Sequence of chain 1.A:
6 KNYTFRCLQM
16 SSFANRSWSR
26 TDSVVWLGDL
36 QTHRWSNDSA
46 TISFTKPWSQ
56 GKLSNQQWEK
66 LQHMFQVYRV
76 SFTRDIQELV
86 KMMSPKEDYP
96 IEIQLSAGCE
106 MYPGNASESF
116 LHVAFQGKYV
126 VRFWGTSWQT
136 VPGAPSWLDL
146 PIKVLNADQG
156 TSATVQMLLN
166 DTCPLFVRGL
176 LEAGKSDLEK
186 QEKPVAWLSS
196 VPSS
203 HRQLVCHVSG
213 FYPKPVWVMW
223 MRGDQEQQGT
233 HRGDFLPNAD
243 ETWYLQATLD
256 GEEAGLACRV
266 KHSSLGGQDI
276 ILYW

The protein below binds the small molecule below.
Small molecule (SMILES): CC(=O)N[C@@H]1[C@@H](O)[C@H](O)[C@@H](CO)O[C@H]1O

Binding-site contacts:
Ligand atom C8 contacts residue SER22 of chain 1.A at 3.7 Å.
Ligand atom O5 contacts residue ASN20 of chain 1.A at 2.4 Å (h-bond).
Ligand atom C6 contacts residue TRP23 of chain 1.A at 3.9 Å (hydrophobic).
Ligand atom O5 contacts residue TRP23 of chain 1.A at 3.7 Å.
Ligand atom C4 contacts residue ASN20 of chain 1.A at 4.2 Å.
Ligand atom C6 contacts residue ALA19 of chain 1.A at 4.3 Å (hydrophobic).
Ligand atom N2 contacts residue ASN20 of chain 1.A at 3.0 Å (h-bond).
Ligand atom C3 contacts residue ASN20 of chain 1.A at 3.8 Å.
Ligand atom C5 contacts residue ASN20 of chain 1.A at 3.6 Å.
Ligand atom C2 contacts residue ASN20 of chain 1.A at 2.4 Å.
Ligand atom C1 contacts residue ASN20 of chain 1.A at 1.4 Å.
Ligand atom C8 contacts residue ASN20 of chain 1.A at 4.5 Å.
Ligand atom C7 contacts residue ASN20 of chain 1.A at 3.2 Å.
Ligand atom C1 contacts residue TRP23 of chain 1.A at 3.7 Å (hydrophobic).
Ligand atom O6 contacts residue ALA19 of chain 1.A at 4.0 Å.
Ligand atom C1 contacts residue ALA19 of chain 1.A at 4.5 Å (hydrophobic).
Ligand atom O5 contacts residue ALA19 of chain 1.A at 3.7 Å.
Ligand atom C7 contacts residue SER22 of chain 1.A at 4.0 Å.
Ligand atom O7 contacts residue ASN20 of chain 1.A at 2.9 Å (h-bond).
Ligand atom C5 contacts residue TRP23 of chain 1.A at 3.9 Å (hydrophobic).
Ligand atom N2 contacts residue SER22 of chain 1.A at 4.0 Å.